Sequence of chain 1.A:
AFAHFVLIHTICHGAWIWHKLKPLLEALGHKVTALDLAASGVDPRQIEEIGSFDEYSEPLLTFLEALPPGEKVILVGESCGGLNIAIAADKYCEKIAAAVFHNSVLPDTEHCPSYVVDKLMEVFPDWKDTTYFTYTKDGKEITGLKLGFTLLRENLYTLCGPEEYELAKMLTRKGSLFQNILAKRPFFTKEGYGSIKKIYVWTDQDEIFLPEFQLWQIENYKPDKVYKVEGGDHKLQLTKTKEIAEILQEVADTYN

A small-molecule ligand and the protein it binds are described below.
Small molecule (SMILES): OC(O)(C(F)(F)F)C(F)(F)F

Binding-site contacts:
Ligand atom F5 contacts residue THR11 of chain 1.A at 3.7 Å.
Ligand atom C1 contacts residue ILE209 of chain 1.A at 3.9 Å (hydrophobic).
Ligand atom C2 contacts residue ILE12 of chain 1.A at 3.8 Å (hydrophobic).
Ligand atom F3 contacts residue ILE209 of chain 1.A at 3.0 Å.
Ligand atom F2 contacts residue LEU148 of chain 1.A at 3.6 Å.
Ligand atom F6 contacts residue ILE12 of chain 1.A at 4.0 Å.
Ligand atom F3 contacts residue HIS235 of chain 1.A at 3.4 Å.
Ligand atom O1 contacts residue THR11 of chain 1.A at 3.6 Å.
Ligand atom F3 contacts residue LEU157 of chain 1.A at 3.4 Å.
Ligand atom F1 contacts residue SER80 of chain 1.A at 4.1 Å.
Ligand atom O1 contacts residue LEU157 of chain 1.A at 3.8 Å.
Ligand atom F6 contacts residue TRP128 of chain 1.A at 3.2 Å.
Ligand atom C contacts residue SER80 of chain 1.A at 3.8 Å.
Ligand atom F1 contacts residue PHE210 of chain 1.A at 3.9 Å.
Ligand atom F6 contacts residue LEU146 of chain 1.A at 4.2 Å.
Ligand atom O1 contacts residue ILE12 of chain 1.A at 3.4 Å (h-bond).
Ligand atom O1 contacts residue LEU148 of chain 1.A at 3.4 Å.
Ligand atom F4 contacts residue LEU178 of chain 1.A at 3.8 Å.
Ligand atom C1 contacts residue LEU157 of chain 1.A at 3.9 Å (hydrophobic).
Ligand atom F3 contacts residue SER80 of chain 1.A at 3.5 Å.
Ligand atom O2 contacts residue CYS81 of chain 1.A at 4.0 Å.
Ligand atom C2 contacts residue TRP128 of chain 1.A at 4.1 Å (hydrophobic).
Ligand atom C2 contacts residue CYS81 of chain 1.A at 4.1 Å (hydrophobic).
Ligand atom F4 contacts residue ILE12 of chain 1.A at 4.1 Å.
Ligand atom F2 contacts residue LEU157 of chain 1.A at 3.4 Å.
Ligand atom F4 contacts residue TRP128 of chain 1.A at 3.6 Å.
Ligand atom O2 contacts residue THR11 of chain 1.A at 2.9 Å (h-bond).
Ligand atom F4 contacts residue CYS81 of chain 1.A at 3.2 Å.
Ligand atom O1 contacts residue HIS14 of chain 1.A at 3.6 Å.
Ligand atom F1 contacts residue ILE209 of chain 1.A at 3.8 Å.
Ligand atom F2 contacts residue TRP128 of chain 1.A at 4.0 Å.
Ligand atom O2 contacts residue SER80 of chain 1.A at 2.5 Å (h-bond).
Ligand atom F2 contacts residue ILE209 of chain 1.A at 4.3 Å.
Ligand atom C contacts residue ILE12 of chain 1.A at 4.3 Å (hydrophobic).
Ligand atom F5 contacts residue CYS81 of chain 1.A at 3.9 Å.
Ligand atom F5 contacts residue ILE12 of chain 1.A at 2.7 Å.
Ligand atom F6 contacts residue LEU148 of chain 1.A at 3.2 Å.
Ligand atom C contacts residue THR11 of chain 1.A at 4.0 Å.
Ligand atom F1 contacts residue TRP128 of chain 1.A at 3.6 Å.
Ligand atom C1 contacts residue SER80 of chain 1.A at 4.0 Å.